This small molecule binds to this protein.
Small molecule (SMILES): CCO/N=C/c1ccc(OCC[C@@H](C)CCN2CCN(c3ccnc(C(N)=O)c3)C2=O)cc1

Sequence of chain 24.C:
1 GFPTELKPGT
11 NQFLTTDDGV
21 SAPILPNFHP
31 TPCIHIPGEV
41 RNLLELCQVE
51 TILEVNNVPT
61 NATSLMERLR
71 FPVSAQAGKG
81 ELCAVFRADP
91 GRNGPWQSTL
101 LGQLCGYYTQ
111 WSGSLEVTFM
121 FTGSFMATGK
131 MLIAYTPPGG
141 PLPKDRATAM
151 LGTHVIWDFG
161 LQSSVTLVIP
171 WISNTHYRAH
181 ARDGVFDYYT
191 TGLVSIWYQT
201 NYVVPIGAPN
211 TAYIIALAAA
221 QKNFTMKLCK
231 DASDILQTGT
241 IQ

Sequence of chain 25.C:
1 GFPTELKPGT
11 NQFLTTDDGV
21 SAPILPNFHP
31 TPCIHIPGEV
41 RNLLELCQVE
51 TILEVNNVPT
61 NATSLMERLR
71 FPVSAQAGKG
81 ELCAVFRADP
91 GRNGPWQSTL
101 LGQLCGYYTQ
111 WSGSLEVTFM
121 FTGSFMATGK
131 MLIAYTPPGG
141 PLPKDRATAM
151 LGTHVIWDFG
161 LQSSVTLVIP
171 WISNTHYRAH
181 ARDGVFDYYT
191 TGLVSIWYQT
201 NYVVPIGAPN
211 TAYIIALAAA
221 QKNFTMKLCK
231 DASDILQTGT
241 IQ

Sequence of chain 24.A:
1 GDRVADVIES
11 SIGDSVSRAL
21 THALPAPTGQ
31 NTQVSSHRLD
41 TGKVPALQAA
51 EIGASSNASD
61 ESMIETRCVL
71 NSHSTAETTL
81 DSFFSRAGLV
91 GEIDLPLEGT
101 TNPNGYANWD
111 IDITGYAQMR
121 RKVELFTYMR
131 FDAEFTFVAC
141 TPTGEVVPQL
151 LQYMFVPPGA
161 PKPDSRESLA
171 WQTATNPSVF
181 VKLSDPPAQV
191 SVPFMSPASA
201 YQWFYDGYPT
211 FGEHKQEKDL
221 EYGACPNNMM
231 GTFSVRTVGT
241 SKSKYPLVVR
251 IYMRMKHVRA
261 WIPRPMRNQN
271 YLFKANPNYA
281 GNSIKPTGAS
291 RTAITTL

Binding-site contacts:
Ligand atom CBB contacts residue ILE111 of chain 24.A at 3.6 Å (hydrophobic).
Ligand atom OAD contacts residue ALA275 of chain 24.A at 3.2 Å.
Ligand atom CBC contacts residue ASN228 of chain 24.A at 3.8 Å.
Ligand atom CAN contacts residue PHE155 of chain 24.A at 3.8 Å (hydrophobic).
Ligand atom OAE contacts residue ILE113 of chain 24.A at 3.3 Å (h-bond).
Ligand atom OAX contacts residue ILE111 of chain 24.A at 3.5 Å.
Ligand atom CAI contacts residue PHE135 of chain 24.A at 3.7 Å (hydrophobic).
Ligand atom CAL contacts residue ILE111 of chain 24.A at 3.7 Å (hydrophobic).
Ligand atom CAL contacts residue PHE155 of chain 24.A at 3.6 Å (hydrophobic).
Ligand atom CAY contacts residue ASP112 of chain 24.A at 3.8 Å.
Ligand atom CAG contacts residue TRP203 of chain 24.A at 3.7 Å (hydrophobic).
Ligand atom CAA contacts residue SER178 of chain 24.A at 3.5 Å.
Ligand atom CAH contacts residue GLN202 of chain 24.A at 3.2 Å.
Ligand atom CAO contacts residue ILE111 of chain 24.A at 3.8 Å (hydrophobic).
Ligand atom OAX contacts residue MET195 of chain 24.A at 3.6 Å.
Ligand atom CAS contacts residue TRP203 of chain 24.A at 3.8 Å (hydrophobic).
Ligand atom CAS contacts residue TYR201 of chain 24.A at 3.5 Å (hydrophobic).
Ligand atom CAG contacts residue GLN202 of chain 24.A at 3.3 Å.
Ligand atom CAA contacts residue VAL179 of chain 24.A at 3.2 Å (hydrophobic).
Ligand atom CAN contacts residue PRO177 of chain 24.A at 3.4 Å (hydrophobic).
Ligand atom CAZ contacts residue TRP203 of chain 24.A at 3.5 Å (hydrophobic).
Ligand atom NAU contacts residue PHE155 of chain 24.A at 3.7 Å.
Ligand atom CAH contacts residue TRP203 of chain 24.A at 3.5 Å (hydrophobic).
Ligand atom CAA contacts residue TYR153 of chain 24.A at 3.5 Å (hydrophobic).
Ligand atom CBC contacts residue TRP203 of chain 24.A at 3.6 Å (hydrophobic).
Ligand atom CAH contacts residue ASN228 of chain 24.A at 3.4 Å.
Ligand atom CAA contacts residue PRO177 of chain 24.A at 3.5 Å (hydrophobic).
Ligand atom NBG contacts residue TRP203 of chain 24.A at 3.3 Å.
Ligand atom CAT contacts residue ASN228 of chain 24.A at 3.5 Å.
Ligand atom CAG contacts residue ASN228 of chain 24.A at 3.6 Å.
Ligand atom CAP contacts residue ILE111 of chain 24.A at 3.8 Å (hydrophobic).
Ligand atom NAC contacts residue ASP112 of chain 24.A at 2.5 Å (salt-bridge).
Ligand atom CAF contacts residue PHE137 of chain 24.A at 3.8 Å (hydrophobic).
Ligand atom OAE contacts residue ASP112 of chain 24.A at 3.6 Å.
Ligand atom CAT contacts residue TRP203 of chain 24.A at 3.6 Å (hydrophobic).
Ligand atom CAK contacts residue PHE135 of chain 24.A at 3.6 Å (hydrophobic).
Ligand atom CAY contacts residue THR114 of chain 24.A at 3.8 Å.
Ligand atom NAC contacts residue THR114 of chain 24.A at 3.3 Å (h-bond).
Ligand atom OAD contacts residue LYS274 of chain 24.A at 3.1 Å (salt-bridge).
Ligand atom CAJ contacts residue PHE155 of chain 24.A at 3.7 Å (hydrophobic).